This protein binds this small molecule.
Small molecule (SMILES): COc1ccc(Sc2ccc(S(=O)(=O)N(C)C(C)C)cc2C(=O)N[C@@H](CC(=O)NCC(=O)O)Cc2ccc(C(C)(C)C)cc2)cc1

Binding-site contacts:
Ligand atom C9 contacts residue SER286 of chain 1.A at 3.6 Å.
Ligand atom C12 contacts residue LEU293 of chain 1.A at 3.7 Å (hydrophobic).
Ligand atom C26 contacts residue LYS298 of chain 1.A at 3.8 Å.
Ligand atom O2 contacts residue PHE282 of chain 1.A at 4.3 Å.
Ligand atom C10 contacts residue TYR290 of chain 1.A at 4.1 Å (hydrophobic).
Ligand atom C6 contacts residue LEU293 of chain 1.A at 3.6 Å (hydrophobic).
Ligand atom O3 contacts residue VAL278 of chain 1.A at 4.2 Å.
Ligand atom C11 contacts residue ILE302 of chain 1.A at 3.5 Å (hydrophobic).
Ligand atom C19 contacts residue PHE282 of chain 1.A at 3.4 Å (hydrophobic).
Ligand atom C31 contacts residue ILE302 of chain 1.A at 3.7 Å (hydrophobic).
Ligand atom C5 contacts residue ILE302 of chain 1.A at 4.2 Å (hydrophobic).
Ligand atom C27 contacts residue LYS298 of chain 1.A at 3.9 Å.
Ligand atom C11 contacts residue TYR290 of chain 1.A at 4.1 Å (hydrophobic).
Ligand atom C1 contacts residue LEU293 of chain 1.A at 3.4 Å (hydrophobic).
Ligand atom O4 contacts residue LYS298 of chain 1.A at 2.5 Å (salt-bridge).
Ligand atom C17 contacts residue LEU293 of chain 1.A at 3.9 Å (hydrophobic).
Ligand atom C8 contacts residue SER286 of chain 1.A at 3.5 Å.
Ligand atom C4 contacts residue LEU293 of chain 1.A at 3.4 Å (hydrophobic).
Ligand atom C30 contacts residue VAL301 of chain 1.A at 3.8 Å (hydrophobic).
Ligand atom C10 contacts residue LEU294 of chain 1.A at 3.6 Å (hydrophobic).
Ligand atom C17 contacts residue LYS298 of chain 1.A at 3.6 Å.
Ligand atom C8 contacts residue PHE282 of chain 1.A at 4.2 Å (hydrophobic).
Ligand atom C19 contacts residue LEU293 of chain 1.A at 3.9 Å (hydrophobic).
Ligand atom C11 contacts residue LEU294 of chain 1.A at 4.3 Å (hydrophobic).
Ligand atom C30 contacts residue MET305 of chain 1.A at 4.3 Å (hydrophobic).
Ligand atom C3 contacts residue LEU293 of chain 1.A at 3.3 Å (hydrophobic).
Ligand atom O3 contacts residue VAL275 of chain 1.A at 3.8 Å.
Ligand atom C16 contacts residue VAL275 of chain 1.A at 3.1 Å (hydrophobic).
Ligand atom C2 contacts residue ILE302 of chain 1.A at 3.9 Å (hydrophobic).
Ligand atom C13 contacts residue LEU293 of chain 1.A at 3.7 Å (hydrophobic).
Ligand atom O4 contacts residue LEU293 of chain 1.A at 4.1 Å.
Ligand atom C16 contacts residue PHE220 of chain 1.A at 4.1 Å (hydrophobic).
Ligand atom C7 contacts residue SER286 of chain 1.A at 4.1 Å.
Ligand atom C16 contacts residue ASP279 of chain 1.A at 3.4 Å.
Ligand atom C16 contacts residue VAL278 of chain 1.A at 4.0 Å (hydrophobic).
Ligand atom C13 contacts residue PHE282 of chain 1.A at 3.4 Å (hydrophobic).
Ligand atom C18 contacts residue LYS298 of chain 1.A at 4.1 Å.
Ligand atom C8 contacts residue LEU293 of chain 1.A at 4.1 Å (hydrophobic).
Ligand atom C10 contacts residue ILE302 of chain 1.A at 3.7 Å (hydrophobic).
Ligand atom C29 contacts residue MET305 of chain 1.A at 4.3 Å (hydrophobic).

Sequence of chain 1.A:
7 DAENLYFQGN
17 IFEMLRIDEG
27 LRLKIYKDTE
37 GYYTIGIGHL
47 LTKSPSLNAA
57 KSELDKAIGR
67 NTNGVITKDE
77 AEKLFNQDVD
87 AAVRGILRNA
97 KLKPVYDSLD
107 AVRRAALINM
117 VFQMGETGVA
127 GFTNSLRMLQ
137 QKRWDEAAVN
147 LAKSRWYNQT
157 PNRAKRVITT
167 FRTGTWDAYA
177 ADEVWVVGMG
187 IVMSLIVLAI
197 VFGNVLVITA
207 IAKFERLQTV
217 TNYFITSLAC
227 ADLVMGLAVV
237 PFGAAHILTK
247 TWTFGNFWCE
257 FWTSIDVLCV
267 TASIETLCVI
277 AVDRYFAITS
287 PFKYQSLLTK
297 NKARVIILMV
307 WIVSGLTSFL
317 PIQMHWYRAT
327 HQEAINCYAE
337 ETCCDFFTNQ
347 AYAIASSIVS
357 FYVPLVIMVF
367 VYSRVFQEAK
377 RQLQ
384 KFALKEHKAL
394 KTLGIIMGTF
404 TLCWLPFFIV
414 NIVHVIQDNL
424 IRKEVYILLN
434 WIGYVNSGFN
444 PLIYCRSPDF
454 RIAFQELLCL